This protein binds this small molecule.
Small molecule (SMILES): O=c1ccn([C@@H]2O[C@H](CO[P](=O)(O)O[P](=O)(O)O[C@H]3O[C@H](CO)[C@@H](O)[C@H](O)[C@H]3O)[C@@H](O)[C@H]2O)c(=O)[nH]1

Sequence of chain 1.B:
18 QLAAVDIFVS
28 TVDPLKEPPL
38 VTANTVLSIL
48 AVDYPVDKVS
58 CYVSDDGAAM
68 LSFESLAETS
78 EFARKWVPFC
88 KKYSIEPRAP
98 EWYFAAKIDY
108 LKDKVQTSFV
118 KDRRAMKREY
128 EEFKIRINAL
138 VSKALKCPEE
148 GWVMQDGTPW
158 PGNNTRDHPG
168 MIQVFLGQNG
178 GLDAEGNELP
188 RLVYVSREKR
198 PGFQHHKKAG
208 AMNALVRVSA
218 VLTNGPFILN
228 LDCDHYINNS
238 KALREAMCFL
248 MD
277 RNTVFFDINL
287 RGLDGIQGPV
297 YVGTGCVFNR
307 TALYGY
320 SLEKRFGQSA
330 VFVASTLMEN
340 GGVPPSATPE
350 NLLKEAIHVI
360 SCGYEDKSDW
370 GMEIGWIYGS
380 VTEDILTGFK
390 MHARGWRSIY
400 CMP

Binding-site contacts:
Ligand atom O3C contacts residue MN1 of chain 1.F at 2.8 Å.
Ligand atom C6 contacts residue VAL29 of chain 1.B at 4.0 Å (hydrophobic).
Ligand atom C4 contacts residue LYS204 of chain 1.B at 3.7 Å.
Ligand atom O2C contacts residue SER27 of chain 1.B at 3.2 Å (h-bond).
Ligand atom N3 contacts residue LYS205 of chain 1.B at 3.7 Å.
Ligand atom N1 contacts residue LYS205 of chain 1.B at 3.9 Å.
Ligand atom C1C contacts residue LYS205 of chain 1.B at 3.7 Å.
Ligand atom C3C contacts residue GLU34 of chain 1.B at 3.9 Å.
Ligand atom O2 contacts residue SER27 of chain 1.B at 2.5 Å (h-bond).
Ligand atom N3 contacts residue VAL29 of chain 1.B at 4.0 Å.
Ligand atom O2C contacts residue THR28 of chain 1.B at 3.5 Å.
Ligand atom C2 contacts residue SER27 of chain 1.B at 3.5 Å.
Ligand atom O2C contacts residue VAL29 of chain 1.B at 3.8 Å.
Ligand atom O2 contacts residue LYS205 of chain 1.B at 3.5 Å.
Ligand atom C4C contacts residue LYS205 of chain 1.B at 4.0 Å.
Ligand atom O4 contacts residue LYS204 of chain 1.B at 3.6 Å.
Ligand atom N3 contacts residue LYS204 of chain 1.B at 3.7 Å.
Ligand atom O4 contacts residue VAL29 of chain 1.B at 3.8 Å.
Ligand atom C2C contacts residue VAL29 of chain 1.B at 4.1 Å (hydrophobic).
Ligand atom O3C contacts residue SER27 of chain 1.B at 3.7 Å.
Ligand atom O6' contacts residue LYS33 of chain 1.B at 3.8 Å.
Ligand atom N3 contacts residue ASP63 of chain 1.B at 2.8 Å (salt-bridge).
Ligand atom O4 contacts residue ASP63 of chain 1.B at 3.9 Å.
Ligand atom C1C contacts residue SER27 of chain 1.B at 3.6 Å.
Ligand atom C4 contacts residue VAL29 of chain 1.B at 3.6 Å (hydrophobic).
Ligand atom O3B contacts residue LYS204 of chain 1.B at 4.0 Å.
Ligand atom O4C contacts residue LYS205 of chain 1.B at 3.4 Å.
Ligand atom C2C contacts residue GLU34 of chain 1.B at 3.5 Å.
Ligand atom C3C contacts residue MN1 of chain 1.F at 4.1 Å.
Ligand atom O4 contacts residue HIS202 of chain 1.B at 3.9 Å.
Ligand atom C5 contacts residue VAL29 of chain 1.B at 4.0 Å (hydrophobic).
Ligand atom C4 contacts residue ASP63 of chain 1.B at 3.8 Å.
Ligand atom C2 contacts residue LYS205 of chain 1.B at 3.6 Å.
Ligand atom O2 contacts residue ASP63 of chain 1.B at 3.5 Å (salt-bridge).
Ligand atom C2 contacts residue ASP63 of chain 1.B at 3.6 Å.
Ligand atom O2' contacts residue LYS204 of chain 1.B at 3.9 Å.
Ligand atom C5 contacts residue LYS204 of chain 1.B at 4.1 Å.
Ligand atom O1B contacts residue LYS204 of chain 1.B at 3.2 Å.
Ligand atom N1 contacts residue SER27 of chain 1.B at 4.1 Å.
Ligand atom O2C contacts residue GLU34 of chain 1.B at 2.9 Å (salt-bridge).